Sequence of chain 1.E:
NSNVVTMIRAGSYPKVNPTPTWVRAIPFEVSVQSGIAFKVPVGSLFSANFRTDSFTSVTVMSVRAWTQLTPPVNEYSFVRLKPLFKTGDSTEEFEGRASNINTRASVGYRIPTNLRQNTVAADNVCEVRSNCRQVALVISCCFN

Sequence of chain 1.F:
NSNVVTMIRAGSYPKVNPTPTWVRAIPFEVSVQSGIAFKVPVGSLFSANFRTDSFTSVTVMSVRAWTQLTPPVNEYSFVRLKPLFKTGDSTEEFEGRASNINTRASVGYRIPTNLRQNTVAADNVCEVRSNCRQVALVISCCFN

The small molecule below binds the protein below.
Small molecule (SMILES): CO[P](=O)(O)O[C@H]1[C@@H](O)[C@H](n2ccc(=O)[nH]c2=O)O[C@@H]1COP(=O)(O)O

Binding-site contacts:
Ligand atom OP3 contacts residue SER77 of chain 1.E at 4.3 Å.
Ligand atom C2 contacts residue ASN16 of chain 1.F at 3.8 Å.
Ligand atom C4 contacts residue SER17 of chain 1.F at 4.1 Å.
Ligand atom O5' contacts residue ARG125 of chain 1.E at 3.0 Å (salt-bridge).
Ligand atom O4 contacts residue SER17 of chain 1.F at 3.2 Å.
Ligand atom O4 contacts residue ARG125 of chain 1.E at 3.9 Å.
Ligand atom C2' contacts residue ARG125 of chain 1.E at 4.1 Å.
Ligand atom C3' contacts residue ARG125 of chain 1.E at 3.5 Å.
Ligand atom OP2 contacts residue SER77 of chain 1.E at 3.7 Å.
Ligand atom C5 contacts residue ARG125 of chain 1.E at 3.8 Å.
Ligand atom OP3 contacts residue ARG125 of chain 1.E at 3.2 Å.
Ligand atom O2 contacts residue ASN16 of chain 1.F at 3.6 Å (h-bond).
Ligand atom OP1 contacts residue ARG131 of chain 1.E at 3.6 Å.
Ligand atom O4 contacts residue THR21 of chain 1.F at 4.5 Å.
Ligand atom O3' contacts residue ARG125 of chain 1.E at 4.1 Å.
Ligand atom OP1 contacts residue SO41 of chain 1.ID at 2.9 Å (h-bond).
Ligand atom N3 contacts residue ASN16 of chain 1.F at 3.3 Å (h-bond).
Ligand atom OP1 contacts residue ILE23 of chain 1.F at 3.7 Å.
Ligand atom P contacts residue ARG125 of chain 1.E at 3.8 Å.
Ligand atom O2 contacts residue ARG125 of chain 1.E at 4.3 Å.
Ligand atom O4 contacts residue ASN16 of chain 1.F at 4.3 Å.
Ligand atom OP3 contacts residue SO41 of chain 1.ID at 4.2 Å.
Ligand atom P contacts residue ARG131 of chain 1.E at 3.6 Å.
Ligand atom O5' contacts residue ARG131 of chain 1.E at 2.8 Å (salt-bridge).
Ligand atom C5' contacts residue ARG125 of chain 1.E at 4.2 Å.
Ligand atom OP2 contacts residue ARG131 of chain 1.E at 4.0 Å.
Ligand atom N1 contacts residue ARG125 of chain 1.E at 4.0 Å.
Ligand atom C4 contacts residue ARG125 of chain 1.E at 3.7 Å.
Ligand atom C6 contacts residue ARG125 of chain 1.E at 3.8 Å.
Ligand atom O5' contacts residue SO41 of chain 1.ID at 4.3 Å.
Ligand atom P contacts residue ILE23 of chain 1.F at 4.2 Å.
Ligand atom N3 contacts residue ARG125 of chain 1.E at 4.0 Å.
Ligand atom C5' contacts residue MET76 of chain 1.E at 4.2 Å (hydrophobic).
Ligand atom OP3 contacts residue ILE23 of chain 1.F at 3.7 Å.
Ligand atom C5' contacts residue ARG131 of chain 1.E at 3.1 Å.
Ligand atom OP1 contacts residue ARG125 of chain 1.E at 3.0 Å (salt-bridge).
Ligand atom C2 contacts residue ARG125 of chain 1.E at 4.1 Å.
Ligand atom OP2 contacts residue SO41 of chain 1.ID at 2.6 Å (h-bond).
Ligand atom C4 contacts residue ASN16 of chain 1.F at 4.2 Å.
Ligand atom P contacts residue SO41 of chain 1.ID at 3.2 Å.